A small-molecule ligand and the protein it binds are described below.
Small molecule (SMILES): CC(=O)N[C@H]1[C@H](O[C@H]2[C@H](O)[C@@H](NC(C)=O)CO[C@@H]2CO)O[C@H](CO)[C@@H](O[C@@H]2O[C@H](CO)[C@@H](O)[C@H](O)[C@@H]2O)[C@@H]1O

Sequence of chain 1.C:
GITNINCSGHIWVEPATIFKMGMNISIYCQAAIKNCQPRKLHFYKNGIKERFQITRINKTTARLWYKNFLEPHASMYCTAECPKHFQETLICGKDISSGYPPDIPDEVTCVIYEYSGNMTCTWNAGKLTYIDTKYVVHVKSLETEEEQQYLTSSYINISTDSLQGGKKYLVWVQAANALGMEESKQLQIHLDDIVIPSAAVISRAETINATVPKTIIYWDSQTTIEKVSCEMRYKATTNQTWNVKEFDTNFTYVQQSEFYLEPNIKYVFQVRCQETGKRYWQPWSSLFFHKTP

Binding-site contacts:
Ligand atom C2 contacts residue ASN81 of chain 1.C at 2.5 Å.
Ligand atom C1 contacts residue THR84 of chain 1.C at 4.0 Å.
Ligand atom C7 contacts residue ASN81 of chain 1.C at 3.4 Å.
Ligand atom C8 contacts residue ASN81 of chain 1.C at 4.4 Å.
Ligand atom O5 contacts residue ASN81 of chain 1.C at 2.4 Å (h-bond).
Ligand atom C6 contacts residue THR84 of chain 1.C at 4.0 Å.
Ligand atom O6 contacts residue ILE80 of chain 1.C at 4.5 Å.
Ligand atom C1 contacts residue ASN81 of chain 1.C at 1.4 Å.
Ligand atom C5 contacts residue GLN53 of chain 1.C at 4.2 Å.
Ligand atom O7 contacts residue THR83 of chain 1.C at 3.1 Å.
Ligand atom C8 contacts residue LYS82 of chain 1.C at 4.4 Å.
Ligand atom O7 contacts residue TRP35 of chain 1.C at 4.0 Å.
Ligand atom C1 contacts residue ILE80 of chain 1.C at 4.2 Å (hydrophobic).
Ligand atom O5 contacts residue ILE80 of chain 1.C at 3.6 Å.
Ligand atom C6 contacts residue HIS33 of chain 1.C at 4.2 Å.
Ligand atom C3 contacts residue ASN81 of chain 1.C at 3.8 Å.
Ligand atom C7 contacts residue THR83 of chain 1.C at 4.0 Å.
Ligand atom O4 contacts residue TRP35 of chain 1.C at 4.3 Å.
Ligand atom C1 contacts residue GLN53 of chain 1.C at 3.8 Å.
Ligand atom N2 contacts residue ASN81 of chain 1.C at 2.8 Å (h-bond).
Ligand atom C3 contacts residue GLN53 of chain 1.C at 4.1 Å.
Ligand atom O7 contacts residue THR84 of chain 1.C at 4.3 Å.
Ligand atom O7 contacts residue GLN53 of chain 1.C at 4.5 Å.
Ligand atom C5 contacts residue THR84 of chain 1.C at 3.7 Å.
Ligand atom O7 contacts residue ASN81 of chain 1.C at 3.5 Å (h-bond).
Ligand atom C5 contacts residue ASN81 of chain 1.C at 3.7 Å.
Ligand atom C6 contacts residue GLN53 of chain 1.C at 3.8 Å.
Ligand atom C4 contacts residue ASN81 of chain 1.C at 4.3 Å.
Ligand atom C4 contacts residue GLN53 of chain 1.C at 4.0 Å.
Ligand atom C8 contacts residue THR83 of chain 1.C at 4.5 Å.
Ligand atom C6 contacts residue TRP35 of chain 1.C at 4.4 Å (hydrophobic).
Ligand atom O4 contacts residue GLN53 of chain 1.C at 3.1 Å (h-bond).
Ligand atom O5 contacts residue GLN53 of chain 1.C at 3.2 Å (h-bond).
Ligand atom O5 contacts residue THR84 of chain 1.C at 4.0 Å.